Binding-site contacts:
Ligand atom C61 contacts residue MG1 of chain 1.AM at 4.4 Å.
Ligand atom C53 contacts residue GLY29 of chain 1.L at 4.4 Å.
Ligand atom O43 contacts residue LYS28 of chain 1.L at 4.0 Å.
Ligand atom C43 contacts residue GLY29 of chain 1.L at 4.3 Å.
Ligand atom O61 contacts residue MG1 of chain 1.AM at 3.8 Å.
Ligand atom C43 contacts residue LYS28 of chain 1.L at 4.3 Å.

This small molecule binds to this protein.
Small molecule (SMILES): NC[C@@H]1O[C@H](O[C@H]2[C@@H](O)[C@H](O[C@@H]3[C@@H](O)[C@H](N)C[C@H](N)[C@H]3O[C@H]3O[C@H](CO)[C@@H](O)[C@H](O)[C@H]3N)O[C@@H]2CO)[C@H](N)[C@@H](O)[C@@H]1O

Sequence of chain 1.L:
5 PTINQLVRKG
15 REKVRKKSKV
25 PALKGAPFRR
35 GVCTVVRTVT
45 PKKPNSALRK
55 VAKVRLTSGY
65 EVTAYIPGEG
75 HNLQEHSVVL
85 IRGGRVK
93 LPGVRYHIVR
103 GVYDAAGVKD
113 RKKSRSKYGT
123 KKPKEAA